Sequence of chain 1.C:
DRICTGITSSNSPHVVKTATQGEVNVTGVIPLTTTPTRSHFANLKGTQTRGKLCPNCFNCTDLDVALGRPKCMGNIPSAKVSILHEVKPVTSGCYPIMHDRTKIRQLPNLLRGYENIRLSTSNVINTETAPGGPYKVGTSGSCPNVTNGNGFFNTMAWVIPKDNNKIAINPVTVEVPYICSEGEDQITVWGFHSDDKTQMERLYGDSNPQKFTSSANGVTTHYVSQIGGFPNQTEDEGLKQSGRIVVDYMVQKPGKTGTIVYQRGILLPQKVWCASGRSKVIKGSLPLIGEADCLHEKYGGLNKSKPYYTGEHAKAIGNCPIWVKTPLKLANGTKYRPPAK

This small molecule binds to this protein.
Small molecule (SMILES): CC(=O)N[C@H]1[C@H](O[C@H]2[C@@H](O)[C@@H](CO)O[C@@H](O[C@H]3[C@H](O)[C@@H](O)[C@H](O)O[C@@H]3CO)[C@@H]2O)O[C@H](CO)[C@@H](O)[C@@H]1O[C@@H]1O[C@H](CO)[C@H](O)[C@H](O[C@]2(C(=O)O)C[C@H](O)[C@@H](NC(C)=O)[C@H]([C@H](O)[C@H](O)CO)O2)[C@H]1O

Binding-site contacts:
Ligand atom O1B contacts residue GLN241 of chain 1.C at 2.6 Å (h-bond).
Ligand atom C6 contacts residue LYS240 of chain 1.C at 3.3 Å.
Ligand atom O2 contacts residue THR198 of chain 1.C at 3.5 Å (h-bond).
Ligand atom O1B contacts residue GLY141 of chain 1.C at 3.9 Å.
Ligand atom C8 contacts residue TYR95 of chain 1.C at 3.7 Å (hydrophobic).
Ligand atom C11 contacts residue TRP158 of chain 1.C at 3.4 Å (hydrophobic).
Ligand atom N5 contacts residue TRP158 of chain 1.C at 3.8 Å.
Ligand atom O9 contacts residue ASP195 of chain 1.C at 2.8 Å (salt-bridge).
Ligand atom O7 contacts residue ARG202 of chain 1.C at 2.8 Å (salt-bridge).
Ligand atom C11 contacts residue ILE160 of chain 1.C at 3.5 Å (hydrophobic).
Ligand atom O9 contacts residue GLN241 of chain 1.C at 3.8 Å.
Ligand atom C1 contacts residue SER140 of chain 1.C at 3.4 Å.
Ligand atom C4 contacts residue THR139 of chain 1.C at 3.4 Å.
Ligand atom C1 contacts residue GLY141 of chain 1.C at 3.6 Å.
Ligand atom O6 contacts residue LYS240 of chain 1.C at 2.6 Å (salt-bridge).
Ligand atom C8 contacts residue GLN199 of chain 1.C at 3.4 Å.
Ligand atom C5 contacts residue THR139 of chain 1.C at 3.8 Å.
Ligand atom C5 contacts residue LYS240 of chain 1.C at 3.6 Å.
Ligand atom C6 contacts residue LEU239 of chain 1.C at 3.6 Å (hydrophobic).
Ligand atom N5 contacts residue THR139 of chain 1.C at 2.8 Å (h-bond).
Ligand atom O1A contacts residue SER140 of chain 1.C at 3.1 Å.
Ligand atom O4 contacts residue THR139 of chain 1.C at 3.6 Å.
Ligand atom O1A contacts residue ASN150 of chain 1.C at 3.7 Å.
Ligand atom C10 contacts residue THR139 of chain 1.C at 3.4 Å.
Ligand atom O9 contacts residue TYR95 of chain 1.C at 3.3 Å (h-bond).
Ligand atom C1 contacts residue GLN241 of chain 1.C at 3.7 Å.
Ligand atom O4 contacts residue ASP196 of chain 1.C at 3.9 Å.
Ligand atom O9 contacts residue GLY243 of chain 1.C at 3.7 Å.
Ligand atom O8 contacts residue TYR95 of chain 1.C at 2.6 Å (h-bond).
Ligand atom O8 contacts residue GLN241 of chain 1.C at 3.3 Å (h-bond).
Ligand atom C11 contacts residue THR139 of chain 1.C at 3.4 Å.
Ligand atom O8 contacts residue TRP158 of chain 1.C at 3.3 Å.
Ligand atom O1A contacts residue GLY141 of chain 1.C at 2.5 Å (h-bond).
Ligand atom O10 contacts residue ILE160 of chain 1.C at 3.6 Å.
Ligand atom C11 contacts residue GLY138 of chain 1.C at 3.4 Å.
Ligand atom O9 contacts residue SER242 of chain 1.C at 3.1 Å (h-bond).
Ligand atom C5 contacts residue ASP196 of chain 1.C at 3.8 Å.
Ligand atom C9 contacts residue ASP195 of chain 1.C at 3.4 Å.
Ligand atom C8 contacts residue GLN241 of chain 1.C at 3.4 Å.
Ligand atom O1B contacts residue SER140 of chain 1.C at 2.8 Å (h-bond).